This protein binds this small molecule.
Small molecule (SMILES): O=C(O)c1coc2c1C(=O)CCC2

Sequence of chain 1.A:
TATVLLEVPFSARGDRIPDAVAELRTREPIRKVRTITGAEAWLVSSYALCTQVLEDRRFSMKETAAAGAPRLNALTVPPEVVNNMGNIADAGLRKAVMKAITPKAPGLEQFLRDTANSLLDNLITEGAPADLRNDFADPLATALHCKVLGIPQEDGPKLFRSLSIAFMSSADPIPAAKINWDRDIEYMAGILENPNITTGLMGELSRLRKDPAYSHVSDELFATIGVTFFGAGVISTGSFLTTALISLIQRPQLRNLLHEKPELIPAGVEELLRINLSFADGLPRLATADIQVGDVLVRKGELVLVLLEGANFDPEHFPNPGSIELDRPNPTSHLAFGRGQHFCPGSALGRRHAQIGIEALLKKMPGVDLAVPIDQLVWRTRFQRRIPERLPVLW

Binding-site contacts:
Ligand atom CAK contacts residue THR77 of chain 1.A at 4.2 Å.
Ligand atom CAL contacts residue PHE168 of chain 1.A at 4.1 Å (hydrophobic).
Ligand atom CAK contacts residue ALA167 of chain 1.A at 4.3 Å (hydrophobic).
Ligand atom OAB contacts residue VAL82 of chain 1.A at 4.0 Å.
Ligand atom CAG contacts residue GLN385 of chain 1.A at 3.9 Å.
Ligand atom CAD contacts residue VAL78 of chain 1.A at 4.2 Å (hydrophobic).
Ligand atom CAI contacts residue VAL78 of chain 1.A at 3.6 Å (hydrophobic).
Ligand atom CAD contacts residue THR77 of chain 1.A at 3.4 Å.
Ligand atom CAL contacts residue GLN385 of chain 1.A at 4.2 Å.
Ligand atom CAM contacts residue PHE168 of chain 1.A at 4.2 Å (hydrophobic).
Ligand atom OAC contacts residue THR229 of chain 1.A at 3.8 Å.
Ligand atom CAL contacts residue THR77 of chain 1.A at 4.0 Å.
Ligand atom CAM contacts residue VAL78 of chain 1.A at 3.7 Å (hydrophobic).
Ligand atom CAK contacts residue VAL78 of chain 1.A at 3.5 Å (hydrophobic).
Ligand atom CAI contacts residue PHE168 of chain 1.A at 3.9 Å (hydrophobic).
Ligand atom OAB contacts residue VAL78 of chain 1.A at 3.8 Å.
Ligand atom OAA contacts residue ALA167 of chain 1.A at 3.7 Å.
Ligand atom CAD contacts residue PHE168 of chain 1.A at 3.6 Å (hydrophobic).
Ligand atom OAA contacts residue PHE168 of chain 1.A at 4.1 Å.
Ligand atom OAB contacts residue THR229 of chain 1.A at 3.7 Å.
Ligand atom CAI contacts residue TRP182 of chain 1.A at 4.2 Å (hydrophobic).
Ligand atom OAC contacts residue VAL78 of chain 1.A at 4.2 Å.
Ligand atom OAH contacts residue THR77 of chain 1.A at 3.2 Å (h-bond).
Ligand atom CAL contacts residue VAL78 of chain 1.A at 4.4 Å (hydrophobic).
Ligand atom CAE contacts residue VAL78 of chain 1.A at 4.4 Å (hydrophobic).
Ligand atom OAA contacts residue TRP182 of chain 1.A at 3.9 Å.
Ligand atom OAA contacts residue VAL78 of chain 1.A at 3.8 Å.
Ligand atom CAD contacts residue ALA167 of chain 1.A at 3.0 Å (hydrophobic).
Ligand atom OAH contacts residue PHE168 of chain 1.A at 3.8 Å.
Ligand atom OAC contacts residue TRP182 of chain 1.A at 4.0 Å.
Ligand atom OAH contacts residue ALA167 of chain 1.A at 3.5 Å (h-bond).
Ligand atom CAK contacts residue PHE168 of chain 1.A at 3.7 Å (hydrophobic).
Ligand atom OAH contacts residue GLN385 of chain 1.A at 3.4 Å (h-bond).
Ligand atom CAD contacts residue GLN385 of chain 1.A at 4.5 Å.
Ligand atom OAC contacts residue PHE168 of chain 1.A at 4.0 Å.
Ligand atom CAJ contacts residue VAL78 of chain 1.A at 4.0 Å (hydrophobic).